A protein and the small-molecule ligand that binds it are described below.
Small molecule (SMILES): CC(=O)NCCSC(=O)CCC(=O)O

Binding-site contacts:
Ligand atom C12 contacts residue ARG186 of chain 1.A at 3.0 Å.
Ligand atom O01 contacts residue GLY341 of chain 1.A at 3.5 Å.
Ligand atom O14 contacts residue ARG186 of chain 1.A at 3.2 Å (salt-bridge).
Ligand atom O01 contacts residue MET342 of chain 1.A at 2.8 Å (h-bond).
Ligand atom S03 contacts residue PHE307 of chain 1.A at 3.6 Å.
Ligand atom C08 contacts residue ASN322 of chain 1.A at 3.4 Å.
Ligand atom O14 contacts residue TYR184 of chain 1.A at 2.9 Å (h-bond).
Ligand atom C05 contacts residue PHE307 of chain 1.A at 3.8 Å (hydrophobic).
Ligand atom C11 contacts residue ARG186 of chain 1.A at 3.5 Å.
Ligand atom O14 contacts residue LYS96 of chain 1.A at 3.1 Å (salt-bridge).
Ligand atom O13 contacts residue ARG186 of chain 1.A at 3.2 Å (salt-bridge).
Ligand atom C11 contacts residue TYR184 of chain 1.A at 4.0 Å (hydrophobic).
Ligand atom C10 contacts residue PHE307 of chain 1.A at 4.2 Å (hydrophobic).
Ligand atom O09 contacts residue ASN322 of chain 1.A at 3.9 Å.
Ligand atom C11 contacts residue MET342 of chain 1.A at 4.1 Å (hydrophobic).
Ligand atom O09 contacts residue PHE307 of chain 1.A at 4.1 Å.
Ligand atom O13 contacts residue SER258 of chain 1.A at 4.1 Å.
Ligand atom C08 contacts residue TRP182 of chain 1.A at 3.5 Å (hydrophobic).
Ligand atom O14 contacts residue ALA93 of chain 1.A at 3.7 Å.
Ligand atom C12 contacts residue TYR184 of chain 1.A at 3.6 Å (hydrophobic).
Ligand atom C10 contacts residue ALA93 of chain 1.A at 4.0 Å (hydrophobic).
Ligand atom C02 contacts residue TYR184 of chain 1.A at 4.0 Å (hydrophobic).
Ligand atom C07 contacts residue PHE307 of chain 1.A at 3.9 Å (hydrophobic).
Ligand atom S03 contacts residue TRP344 of chain 1.A at 3.8 Å.
Ligand atom C04 contacts residue LEU340 of chain 1.A at 3.2 Å (hydrophobic).
Ligand atom O13 contacts residue GLY92 of chain 1.A at 4.1 Å.
Ligand atom C05 contacts residue LEU340 of chain 1.A at 4.2 Å (hydrophobic).
Ligand atom C05 contacts residue TYR184 of chain 1.A at 3.8 Å (hydrophobic).
Ligand atom O09 contacts residue ARG312 of chain 1.A at 3.9 Å.
Ligand atom N06 contacts residue PHE307 of chain 1.A at 3.5 Å.
Ligand atom C08 contacts residue TYR184 of chain 1.A at 3.7 Å (hydrophobic).
Ligand atom C07 contacts residue ASN322 of chain 1.A at 3.9 Å.
Ligand atom C10 contacts residue TYR184 of chain 1.A at 3.3 Å (hydrophobic).
Ligand atom O13 contacts residue ALA93 of chain 1.A at 3.4 Å (h-bond).
Ligand atom O01 contacts residue ALA93 of chain 1.A at 3.4 Å.
Ligand atom C04 contacts residue GLY341 of chain 1.A at 4.1 Å.
Ligand atom C02 contacts residue ALA93 of chain 1.A at 3.7 Å (hydrophobic).
Ligand atom C02 contacts residue MET342 of chain 1.A at 3.9 Å (hydrophobic).
Ligand atom C12 contacts residue LYS96 of chain 1.A at 4.2 Å.
Ligand atom C12 contacts residue ALA93 of chain 1.A at 3.6 Å (hydrophobic).

Sequence of chain 1.A:
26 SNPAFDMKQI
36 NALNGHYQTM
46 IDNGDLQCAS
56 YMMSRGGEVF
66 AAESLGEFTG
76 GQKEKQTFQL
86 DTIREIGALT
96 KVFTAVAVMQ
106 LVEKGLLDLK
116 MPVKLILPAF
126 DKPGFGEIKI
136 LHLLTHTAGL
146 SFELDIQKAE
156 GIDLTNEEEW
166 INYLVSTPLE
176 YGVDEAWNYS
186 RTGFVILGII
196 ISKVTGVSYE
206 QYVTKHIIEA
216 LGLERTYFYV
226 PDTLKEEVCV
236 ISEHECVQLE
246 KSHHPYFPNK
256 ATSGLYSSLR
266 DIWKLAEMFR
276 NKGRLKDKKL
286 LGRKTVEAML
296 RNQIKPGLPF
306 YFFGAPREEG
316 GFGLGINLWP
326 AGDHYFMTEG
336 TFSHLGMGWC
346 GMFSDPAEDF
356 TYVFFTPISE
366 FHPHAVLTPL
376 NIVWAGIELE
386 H